This small molecule binds to this protein.
Small molecule (SMILES): O=[N+]([O-])c1ccc(O)cc1

Binding-site contacts:
Ligand atom O2 contacts residue ILE362 of chain 1.B at 4.0 Å.
Ligand atom C2 contacts residue GLY565 of chain 1.B at 3.5 Å.
Ligand atom C1 contacts residue LEU96 of chain 1.B at 3.9 Å (hydrophobic).
Ligand atom N1 contacts residue THR423 of chain 1.B at 3.8 Å.
Ligand atom O3 contacts residue LEU96 of chain 1.B at 3.8 Å.
Ligand atom C5 contacts residue TYR435 of chain 1.B at 3.9 Å (hydrophobic).
Ligand atom OH contacts residue HIS523 of chain 1.B at 3.1 Å.
Ligand atom N1 contacts residue VAL364 of chain 1.B at 3.6 Å.
Ligand atom C4 contacts residue SER566 of chain 1.B at 3.6 Å.
Ligand atom O3 contacts residue GLY565 of chain 1.B at 3.3 Å.
Ligand atom C5 contacts residue VAL94 of chain 1.B at 3.9 Å (hydrophobic).
Ligand atom C2 contacts residue THR423 of chain 1.B at 3.8 Å.
Ligand atom C4 contacts residue TYR435 of chain 1.B at 3.6 Å (hydrophobic).
Ligand atom N1 contacts residue LEU96 of chain 1.B at 3.4 Å.
Ligand atom OH contacts residue ASN521 of chain 1.B at 3.3 Å (h-bond).
Ligand atom C2 contacts residue SER566 of chain 1.B at 3.5 Å.
Ligand atom C3 contacts residue LEU437 of chain 1.B at 3.5 Å (hydrophobic).
Ligand atom C4 contacts residue FMT1 of chain 1.Z at 3.3 Å.
Ligand atom O3 contacts residue LYS190 of chain 1.B at 3.7 Å.
Ligand atom C3 contacts residue SER566 of chain 1.B at 3.6 Å.
Ligand atom O2 contacts residue VAL364 of chain 1.B at 3.2 Å.
Ligand atom O3 contacts residue THR423 of chain 1.B at 4.1 Å.
Ligand atom C6 contacts residue LEU96 of chain 1.B at 3.9 Å (hydrophobic).
Ligand atom O2 contacts residue THR423 of chain 1.B at 4.0 Å.
Ligand atom O3 contacts residue VAL364 of chain 1.B at 3.5 Å.
Ligand atom O2 contacts residue PHE194 of chain 1.B at 3.8 Å.
Ligand atom C6 contacts residue ILE362 of chain 1.B at 3.8 Å (hydrophobic).
Ligand atom C3 contacts residue TYR435 of chain 1.B at 4.1 Å (hydrophobic).
Ligand atom C1 contacts residue THR423 of chain 1.B at 3.8 Å.
Ligand atom N1 contacts residue GLY565 of chain 1.B at 4.2 Å.
Ligand atom O2 contacts residue LEU96 of chain 1.B at 3.1 Å.
Ligand atom C2 contacts residue LEU437 of chain 1.B at 3.4 Å (hydrophobic).
Ligand atom OH contacts residue FMT1 of chain 1.Z at 2.6 Å (h-bond).
Ligand atom C6 contacts residue THR423 of chain 1.B at 4.2 Å.
Ligand atom C5 contacts residue FMT1 of chain 1.Z at 3.2 Å.
Ligand atom C4 contacts residue HIS523 of chain 1.B at 4.1 Å.
Ligand atom OH contacts residue SER566 of chain 1.B at 3.8 Å.
Ligand atom C6 contacts residue VAL94 of chain 1.B at 3.9 Å (hydrophobic).
Ligand atom OH contacts residue TYR435 of chain 1.B at 3.4 Å.
Ligand atom C3 contacts residue GLY565 of chain 1.B at 3.9 Å.

Sequence of chain 1.B:
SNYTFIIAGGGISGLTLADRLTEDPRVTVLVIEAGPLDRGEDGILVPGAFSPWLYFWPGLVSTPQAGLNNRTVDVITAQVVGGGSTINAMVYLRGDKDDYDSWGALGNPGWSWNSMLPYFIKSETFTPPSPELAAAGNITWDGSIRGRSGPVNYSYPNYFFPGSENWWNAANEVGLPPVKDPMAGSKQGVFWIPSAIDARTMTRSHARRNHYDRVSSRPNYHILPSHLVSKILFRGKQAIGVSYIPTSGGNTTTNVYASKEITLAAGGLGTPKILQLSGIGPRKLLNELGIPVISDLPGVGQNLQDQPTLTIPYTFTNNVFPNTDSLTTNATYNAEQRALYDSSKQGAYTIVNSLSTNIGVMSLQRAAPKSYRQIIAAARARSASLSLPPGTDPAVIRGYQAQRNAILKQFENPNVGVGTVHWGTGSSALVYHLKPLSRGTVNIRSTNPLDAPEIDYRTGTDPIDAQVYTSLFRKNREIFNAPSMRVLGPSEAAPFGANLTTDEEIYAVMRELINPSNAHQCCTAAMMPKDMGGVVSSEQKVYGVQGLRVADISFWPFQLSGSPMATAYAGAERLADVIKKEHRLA